Sequence of chain 1.A:
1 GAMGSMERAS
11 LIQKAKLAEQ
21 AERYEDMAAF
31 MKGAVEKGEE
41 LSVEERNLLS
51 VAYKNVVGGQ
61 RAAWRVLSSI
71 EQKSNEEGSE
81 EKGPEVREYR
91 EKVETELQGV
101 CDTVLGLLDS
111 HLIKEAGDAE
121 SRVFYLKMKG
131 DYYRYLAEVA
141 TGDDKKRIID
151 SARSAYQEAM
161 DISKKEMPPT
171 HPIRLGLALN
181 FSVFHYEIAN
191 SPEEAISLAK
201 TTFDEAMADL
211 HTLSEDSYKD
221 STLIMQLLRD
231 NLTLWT

Binding-site contacts:
Ligand atom C contacts residue LEU179 of chain 1.A at 3.5 Å (hydrophobic).
Ligand atom O2P contacts residue ARG61 of chain 1.A at 2.6 Å (salt-bridge).
Ligand atom P contacts residue ARG61 of chain 1.A at 3.5 Å.
Ligand atom CA contacts residue LEU179 of chain 1.A at 3.5 Å (hydrophobic).
Ligand atom NZ contacts residue ASP230 of chain 1.A at 2.9 Å (salt-bridge).
Ligand atom NE contacts residue ARG65 of chain 1.A at 3.5 Å (salt-bridge).
Ligand atom NH2 contacts residue ARG65 of chain 1.A at 3.2 Å (salt-bridge).
Ligand atom O contacts residue ASN180 of chain 1.A at 2.6 Å (h-bond).
Ligand atom CA contacts residue ASN231 of chain 1.A at 3.3 Å.
Ligand atom CG1 contacts residue GLY176 of chain 1.A at 3.3 Å.
Ligand atom CA contacts residue LEU234 of chain 1.A at 3.4 Å (hydrophobic).
Ligand atom NH1 contacts residue ARG65 of chain 1.A at 3.5 Å (salt-bridge).
Ligand atom N contacts residue LEU234 of chain 1.A at 3.2 Å.
Ligand atom C contacts residue ASN231 of chain 1.A at 3.4 Å.
Ligand atom CB contacts residue ASN231 of chain 1.A at 3.5 Å.
Ligand atom P contacts residue LYS54 of chain 1.A at 3.4 Å.
Ligand atom CB contacts residue ASN180 of chain 1.A at 3.2 Å.
Ligand atom OXT contacts residue FC71 of chain 1.C at 3.3 Å.
Ligand atom N contacts residue ASN231 of chain 1.A at 2.6 Å (h-bond).
Ligand atom O contacts residue VAL183 of chain 1.A at 3.1 Å.
Ligand atom CZ contacts residue GLU187 of chain 1.A at 3.4 Å.
Ligand atom CB contacts residue ASN231 of chain 1.A at 3.5 Å.
Ligand atom O2P contacts residue LYS54 of chain 1.A at 3.1 Å (salt-bridge).
Ligand atom NE contacts residue GLU187 of chain 1.A at 2.7 Å (salt-bridge).
Ligand atom NH2 contacts residue ARG61 of chain 1.A at 3.2 Å (salt-bridge).
Ligand atom O contacts residue LYS127 of chain 1.A at 2.9 Å (salt-bridge).
Ligand atom CG2 contacts residue FC71 of chain 1.C at 3.2 Å.
Ligand atom NH2 contacts residue GLU187 of chain 1.A at 2.8 Å (salt-bridge).
Ligand atom CD contacts residue GLU187 of chain 1.A at 3.3 Å.
Ligand atom CA contacts residue ASN180 of chain 1.A at 3.2 Å.
Ligand atom O3P contacts residue ARG134 of chain 1.A at 2.6 Å (salt-bridge).
Ligand atom NH2 contacts residue ARG134 of chain 1.A at 3.5 Å (salt-bridge).
Ligand atom N contacts residue ASN180 of chain 1.A at 2.9 Å (h-bond).
Ligand atom O1P contacts residue ARG134 of chain 1.A at 2.8 Å (salt-bridge).
Ligand atom O3P contacts residue LYS54 of chain 1.A at 2.8 Å (salt-bridge).
Ligand atom O contacts residue ASN231 of chain 1.A at 2.8 Å (h-bond).
Ligand atom O1P contacts residue ARG61 of chain 1.A at 2.8 Å (salt-bridge).
Ligand atom O contacts residue LYS54 of chain 1.A at 3.3 Å.
Ligand atom CZ contacts residue ARG65 of chain 1.A at 3.4 Å.
Ligand atom O3P contacts residue TYR135 of chain 1.A at 2.5 Å (h-bond).

The small molecule below binds the protein below.
Small molecule (SMILES): CC(C)[C@H](NC(=O)[C@H](COP(=O)(O)O)NC(=O)[C@H](CCCCN)NC(=O)[C@H](CCCN=C(N)N)NC(=O)[C@H](CCCN=C(N)N)NC(=O)[C@@H](N)CCCCN)C(=O)O